Binding-site contacts:
Ligand atom O contacts residue TRP63 of chain 1.C at 3.6 Å.
Ligand atom N contacts residue ARG10 of chain 1.C at 3.6 Å (salt-bridge).
Ligand atom O contacts residue ARG10 of chain 1.C at 2.9 Å (salt-bridge).
Ligand atom CA contacts residue TRP63 of chain 1.C at 3.5 Å (hydrophobic).
Ligand atom O1P contacts residue SER32 of chain 1.C at 2.5 Å (h-bond).
Ligand atom SD contacts residue LYS51 of chain 1.C at 3.6 Å.
Ligand atom CB contacts residue HIS49 of chain 1.C at 3.8 Å.
Ligand atom OH contacts residue SER30 of chain 1.C at 3.7 Å.
Ligand atom CD1 contacts residue HIS49 of chain 1.C at 3.7 Å.
Ligand atom OH contacts residue SER32 of chain 1.C at 3.4 Å (h-bond).
Ligand atom O1P contacts residue SER30 of chain 1.C at 3.6 Å.
Ligand atom CD1 contacts residue PHE50 of chain 1.C at 3.7 Å (hydrophobic).
Ligand atom O3P contacts residue SER38 of chain 1.C at 2.7 Å (h-bond).
Ligand atom CE1 contacts residue SER38 of chain 1.C at 3.7 Å.
Ligand atom OH contacts residue SER38 of chain 1.C at 3.7 Å.
Ligand atom N contacts residue HIS49 of chain 1.C at 2.8 Å (h-bond).
Ligand atom CE contacts residue GLN48 of chain 1.C at 3.5 Å.
Ligand atom CD1 contacts residue LYS51 of chain 1.C at 3.6 Å.
Ligand atom CB contacts residue HIS49 of chain 1.C at 3.7 Å.
Ligand atom CB contacts residue TRP63 of chain 1.C at 3.6 Å (hydrophobic).
Ligand atom P contacts residue SER30 of chain 1.C at 3.6 Å.
Ligand atom CE contacts residue GLN85 of chain 1.C at 3.6 Å.
Ligand atom SD contacts residue PHE50 of chain 1.C at 3.5 Å.
Ligand atom ND2 contacts residue LYS51 of chain 1.C at 2.8 Å (salt-bridge).
Ligand atom CZ contacts residue ARG10 of chain 1.C at 3.7 Å.
Ligand atom O3P contacts residue SER30 of chain 1.C at 2.7 Å (h-bond).
Ligand atom OD1 contacts residue PHE50 of chain 1.C at 3.3 Å.
Ligand atom CB contacts residue LEU62 of chain 1.C at 3.6 Å (hydrophobic).
Ligand atom O2P contacts residue ARG10 of chain 1.C at 2.7 Å (salt-bridge).
Ligand atom OD1 contacts residue LYS51 of chain 1.C at 2.9 Å (salt-bridge).
Ligand atom O2P contacts residue ARG28 of chain 1.C at 2.8 Å (salt-bridge).
Ligand atom P contacts residue SER32 of chain 1.C at 3.5 Å.
Ligand atom C contacts residue HIS49 of chain 1.C at 3.5 Å.
Ligand atom CG contacts residue LEU62 of chain 1.C at 3.7 Å (hydrophobic).
Ligand atom P contacts residue SER38 of chain 1.C at 3.8 Å.
Ligand atom CG contacts residue LYS51 of chain 1.C at 3.7 Å.
Ligand atom O3P contacts residue ARG28 of chain 1.C at 3.0 Å (salt-bridge).
Ligand atom CB contacts residue ARG10 of chain 1.C at 3.4 Å.
Ligand atom ND2 contacts residue LEU62 of chain 1.C at 2.9 Å (h-bond).
Ligand atom CA contacts residue HIS49 of chain 1.C at 3.3 Å.

This small molecule binds to this protein.
Small molecule (SMILES): CSCC[C@H](NC(=O)[C@H](Cc1ccc(OP(=O)(O)O)cc1)NC(=O)[C@H](CC(=O)O)NC(=O)[C@@H](N)CO)C(=O)N[C@@H](CC(N)=O)C(=O)N[C@@H](CCSC)C(=O)N[C@H](C(=O)N1CCC[C@H]1C(=O)O)[C@@H](C)O

Sequence of chain 1.C:
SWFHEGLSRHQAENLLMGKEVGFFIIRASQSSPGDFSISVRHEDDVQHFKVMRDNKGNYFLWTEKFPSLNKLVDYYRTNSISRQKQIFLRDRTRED